A small-molecule ligand and the protein it binds are described below.
Small molecule (SMILES): [H]/N=C(/N)NC(=O)c1nc(-c2ccco2)c(N2CCCCCC2)nc1N

Sequence of chain 1.A:
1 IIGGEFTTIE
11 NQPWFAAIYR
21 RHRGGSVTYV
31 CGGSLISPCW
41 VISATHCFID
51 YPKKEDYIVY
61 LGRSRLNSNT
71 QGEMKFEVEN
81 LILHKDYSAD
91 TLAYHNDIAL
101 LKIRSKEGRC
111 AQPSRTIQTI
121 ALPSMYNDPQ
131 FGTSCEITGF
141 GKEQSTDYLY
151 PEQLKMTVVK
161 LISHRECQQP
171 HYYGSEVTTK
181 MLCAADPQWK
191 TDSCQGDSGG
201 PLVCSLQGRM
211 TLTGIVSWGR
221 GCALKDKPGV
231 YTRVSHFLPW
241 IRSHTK

Binding-site contacts:
Ligand atom N3 contacts residue TRP218 of chain 1.A at 3.7 Å.
Ligand atom C12 contacts residue GLN195 of chain 1.A at 3.7 Å.
Ligand atom N3 contacts residue SER198 of chain 1.A at 3.0 Å (h-bond).
Ligand atom N2 contacts residue CYS222 of chain 1.A at 3.7 Å.
Ligand atom C13 contacts residue GLY219 of chain 1.A at 3.7 Å.
Ligand atom O1 contacts residue SER193 of chain 1.A at 3.1 Å (h-bond).
Ligand atom C6 contacts residue TRP218 of chain 1.A at 3.8 Å (hydrophobic).
Ligand atom N6 contacts residue SER193 of chain 1.A at 2.8 Å (h-bond).
Ligand atom N4 contacts residue GLN195 of chain 1.A at 3.6 Å.
Ligand atom N6 contacts residue ASP192 of chain 1.A at 3.0 Å (salt-bridge).
Ligand atom C12 contacts residue SO41 of chain 1.C at 3.0 Å.
Ligand atom N1 contacts residue SER198 of chain 1.A at 3.8 Å.
Ligand atom C2 contacts residue GLN195 of chain 1.A at 3.6 Å.
Ligand atom N6 contacts residue GLY229 of chain 1.A at 3.2 Å.
Ligand atom C1 contacts residue GLN195 of chain 1.A at 3.5 Å.
Ligand atom C13 contacts residue ASP192 of chain 1.A at 3.5 Å.
Ligand atom N1 contacts residue GLN195 of chain 1.A at 3.8 Å.
Ligand atom N3 contacts residue SER217 of chain 1.A at 3.5 Å (h-bond).
Ligand atom O1 contacts residue TRP218 of chain 1.A at 3.7 Å.
Ligand atom C5 contacts residue CYS222 of chain 1.A at 3.8 Å (hydrophobic).
Ligand atom N5 contacts residue GLY219 of chain 1.A at 3.5 Å.
Ligand atom O2 contacts residue GLY221 of chain 1.A at 3.7 Å.
Ligand atom N5 contacts residue SER193 of chain 1.A at 3.6 Å (h-bond).
Ligand atom C14 contacts residue GLN195 of chain 1.A at 3.6 Å.
Ligand atom N5 contacts residue GLY221 of chain 1.A at 3.2 Å (h-bond).
Ligand atom C16 contacts residue GLY221 of chain 1.A at 3.7 Å.
Ligand atom C13 contacts residue GLY221 of chain 1.A at 3.5 Å.
Ligand atom C16 contacts residue SER145 of chain 1.A at 3.8 Å.
Ligand atom C13 contacts residue SER193 of chain 1.A at 3.3 Å.
Ligand atom N7 contacts residue CYS222 of chain 1.A at 3.6 Å.
Ligand atom N2 contacts residue GLN195 of chain 1.A at 3.7 Å.
Ligand atom C10 contacts residue TYR94 of chain 1.A at 3.6 Å (hydrophobic).
Ligand atom C15 contacts residue SER145 of chain 1.A at 3.4 Å.
Ligand atom N2 contacts residue GLY221 of chain 1.A at 3.8 Å.
Ligand atom N7 contacts residue ASP192 of chain 1.A at 2.9 Å (salt-bridge).
Ligand atom C4 contacts residue CYS194 of chain 1.A at 3.8 Å (hydrophobic).
Ligand atom C6 contacts residue GLY219 of chain 1.A at 3.6 Å.
Ligand atom C14 contacts residue CYS222 of chain 1.A at 3.7 Å (hydrophobic).
Ligand atom C11 contacts residue SO41 of chain 1.C at 3.5 Å.
Ligand atom N7 contacts residue GLY221 of chain 1.A at 2.8 Å (h-bond).